This protein binds this small molecule.
Small molecule (SMILES): CC(=O)N[C@H]1[C@H](O[C@H]2[C@H](O)[C@@H](NC(C)=O)CO[C@@H]2CO)O[C@H](CO)[C@@H](O)[C@@H]1O

Sequence of chain 1.F:
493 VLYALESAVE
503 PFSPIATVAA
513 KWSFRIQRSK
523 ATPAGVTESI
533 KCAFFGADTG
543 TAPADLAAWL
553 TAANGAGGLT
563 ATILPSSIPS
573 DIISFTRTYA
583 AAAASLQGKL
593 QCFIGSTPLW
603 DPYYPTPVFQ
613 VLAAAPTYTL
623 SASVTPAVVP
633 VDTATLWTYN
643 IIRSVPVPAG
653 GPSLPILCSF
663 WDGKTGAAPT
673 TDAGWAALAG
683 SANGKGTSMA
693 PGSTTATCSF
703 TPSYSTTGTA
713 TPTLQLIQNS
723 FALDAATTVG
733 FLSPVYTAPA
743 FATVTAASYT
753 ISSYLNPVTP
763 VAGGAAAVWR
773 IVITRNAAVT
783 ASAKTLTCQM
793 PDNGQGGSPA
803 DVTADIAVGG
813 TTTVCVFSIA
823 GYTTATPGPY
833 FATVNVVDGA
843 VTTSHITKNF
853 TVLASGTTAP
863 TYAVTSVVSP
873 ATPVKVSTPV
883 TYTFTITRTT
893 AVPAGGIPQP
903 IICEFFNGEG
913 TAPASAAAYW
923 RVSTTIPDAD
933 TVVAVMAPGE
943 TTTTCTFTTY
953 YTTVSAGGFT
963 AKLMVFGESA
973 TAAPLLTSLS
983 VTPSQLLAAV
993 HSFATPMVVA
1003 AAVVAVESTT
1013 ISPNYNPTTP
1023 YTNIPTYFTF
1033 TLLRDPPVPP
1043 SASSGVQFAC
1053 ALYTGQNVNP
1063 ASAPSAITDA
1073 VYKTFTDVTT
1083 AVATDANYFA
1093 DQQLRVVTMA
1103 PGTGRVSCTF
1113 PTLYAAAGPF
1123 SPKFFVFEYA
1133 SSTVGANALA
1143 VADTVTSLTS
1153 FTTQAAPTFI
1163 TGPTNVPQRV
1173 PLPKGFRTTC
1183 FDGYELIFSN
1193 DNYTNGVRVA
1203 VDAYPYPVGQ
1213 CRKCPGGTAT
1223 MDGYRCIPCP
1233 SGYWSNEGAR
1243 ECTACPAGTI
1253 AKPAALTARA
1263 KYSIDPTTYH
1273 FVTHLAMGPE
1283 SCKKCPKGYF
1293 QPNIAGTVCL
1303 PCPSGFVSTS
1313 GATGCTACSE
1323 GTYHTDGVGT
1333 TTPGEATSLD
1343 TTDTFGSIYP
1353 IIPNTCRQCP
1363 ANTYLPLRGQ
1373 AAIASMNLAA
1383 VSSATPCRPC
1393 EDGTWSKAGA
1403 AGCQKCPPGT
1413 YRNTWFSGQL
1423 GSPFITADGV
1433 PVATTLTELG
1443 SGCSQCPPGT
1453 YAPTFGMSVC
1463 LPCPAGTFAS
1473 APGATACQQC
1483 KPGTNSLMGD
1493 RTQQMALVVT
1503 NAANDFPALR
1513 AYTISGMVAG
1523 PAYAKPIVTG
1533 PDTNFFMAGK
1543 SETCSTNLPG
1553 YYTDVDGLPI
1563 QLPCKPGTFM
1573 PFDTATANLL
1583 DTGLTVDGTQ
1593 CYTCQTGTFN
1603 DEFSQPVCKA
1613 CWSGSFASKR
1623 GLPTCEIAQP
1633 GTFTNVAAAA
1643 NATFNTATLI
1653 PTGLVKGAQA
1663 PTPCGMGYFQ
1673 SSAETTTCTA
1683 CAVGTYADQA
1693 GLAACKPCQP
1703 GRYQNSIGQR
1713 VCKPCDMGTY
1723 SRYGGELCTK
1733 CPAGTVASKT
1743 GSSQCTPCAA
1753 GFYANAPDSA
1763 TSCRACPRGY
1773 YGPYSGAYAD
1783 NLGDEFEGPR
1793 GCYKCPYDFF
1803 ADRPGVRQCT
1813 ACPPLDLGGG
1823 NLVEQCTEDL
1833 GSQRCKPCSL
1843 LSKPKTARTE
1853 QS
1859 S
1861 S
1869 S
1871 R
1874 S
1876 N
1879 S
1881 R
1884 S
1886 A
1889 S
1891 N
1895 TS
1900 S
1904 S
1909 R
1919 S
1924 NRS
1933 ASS

Binding-site contacts:
Ligand atom C2 contacts residue ASN851 of chain 1.F at 2.5 Å.
Ligand atom C4 contacts residue ASN851 of chain 1.F at 4.2 Å.
Ligand atom C7 contacts residue ASN851 of chain 1.F at 4.1 Å.
Ligand atom C7 contacts residue PRO831 of chain 1.F at 3.6 Å (hydrophobic).
Ligand atom C5 contacts residue ASN851 of chain 1.F at 3.6 Å.
Ligand atom N2 contacts residue ASN851 of chain 1.F at 2.9 Å (h-bond).
Ligand atom O7 contacts residue ASN851 of chain 1.F at 4.3 Å.
Ligand atom O5 contacts residue ASN851 of chain 1.F at 2.4 Å (h-bond).
Ligand atom O7 contacts residue PRO831 of chain 1.F at 3.5 Å (h-bond).
Ligand atom C8 contacts residue PRO831 of chain 1.F at 3.6 Å (hydrophobic).
Ligand atom N2 contacts residue PRO831 of chain 1.F at 4.0 Å.
Ligand atom C1 contacts residue ASN851 of chain 1.F at 1.4 Å.
Ligand atom C3 contacts residue ASN851 of chain 1.F at 3.8 Å.